Binding-site contacts:
Ligand atom O3G contacts residue GLY48 of chain 1.E at 3.5 Å (h-bond).
Ligand atom N1 contacts residue VAL18 of chain 1.E at 3.0 Å (h-bond).
Ligand atom N1 contacts residue LEU198 of chain 1.E at 3.6 Å.
Ligand atom N7 contacts residue VAL234 of chain 1.E at 3.6 Å.
Ligand atom O2' contacts residue ARG205 of chain 1.E at 2.8 Å (salt-bridge).
Ligand atom PB contacts residue GLY48 of chain 1.E at 3.5 Å.
Ligand atom O3G contacts residue LYS51 of chain 1.E at 3.1 Å (salt-bridge).
Ligand atom N7 contacts residue GLY50 of chain 1.E at 3.5 Å.
Ligand atom O1G contacts residue LYS51 of chain 1.E at 3.3 Å (salt-bridge).
Ligand atom O3' contacts residue ARG205 of chain 1.E at 2.7 Å (salt-bridge).
Ligand atom O2' contacts residue VAL53 of chain 1.E at 3.6 Å.
Ligand atom O1A contacts residue GLU52 of chain 1.E at 2.9 Å.
Ligand atom N3B contacts residue GLY48 of chain 1.E at 2.9 Å (h-bond).
Ligand atom C2 contacts residue HIS201 of chain 1.E at 3.5 Å.
Ligand atom O2B contacts residue GLY50 of chain 1.E at 3.3 Å (h-bond).
Ligand atom O2B contacts residue GLY48 of chain 1.E at 3.3 Å (h-bond).
Ligand atom O3A contacts residue GLY50 of chain 1.E at 3.1 Å (h-bond).
Ligand atom N9 contacts residue VAL234 of chain 1.E at 3.4 Å.
Ligand atom N3B contacts residue ARG235 of chain 1.E at 3.4 Å (salt-bridge).
Ligand atom O3G contacts residue SER47 of chain 1.E at 3.2 Å.
Ligand atom O3G contacts residue ASN158 of chain 1.E at 2.9 Å (h-bond).
Ligand atom C6 contacts residue LEU198 of chain 1.E at 3.6 Å (hydrophobic).
Ligand atom N6 contacts residue VAL18 of chain 1.E at 3.2 Å (h-bond).
Ligand atom O1G contacts residue MG1 of chain 1.W at 2.1 Å.
Ligand atom O3A contacts residue GLY48 of chain 1.E at 3.3 Å.
Ligand atom PG contacts residue ARG235 of chain 1.E at 3.5 Å.
Ligand atom O2A contacts residue GLY50 of chain 1.E at 2.9 Å.
Ligand atom N1 contacts residue MET17 of chain 1.E at 3.5 Å.
Ligand atom O4' contacts residue VAL234 of chain 1.E at 3.2 Å.
Ligand atom O2B contacts residue LYS51 of chain 1.E at 3.1 Å (salt-bridge).
Ligand atom PG contacts residue MG1 of chain 1.W at 3.5 Å.
Ligand atom C8 contacts residue VAL234 of chain 1.E at 3.4 Å (hydrophobic).
Ligand atom O1B contacts residue LYS51 of chain 1.E at 3.6 Å.
Ligand atom O2G contacts residue ARG235 of chain 1.E at 2.7 Å (salt-bridge).
Ligand atom C2' contacts residue VAL53 of chain 1.E at 3.4 Å (hydrophobic).
Ligand atom O3A contacts residue SER49 of chain 1.E at 3.6 Å (h-bond).
Ligand atom O1B contacts residue GLU52 of chain 1.E at 3.3 Å (salt-bridge).
Ligand atom O2A contacts residue VAL53 of chain 1.E at 3.5 Å.
Ligand atom C8 contacts residue GLY50 of chain 1.E at 3.6 Å.
Ligand atom O2B contacts residue SER49 of chain 1.E at 3.2 Å (h-bond).

Sequence of chain 1.E:
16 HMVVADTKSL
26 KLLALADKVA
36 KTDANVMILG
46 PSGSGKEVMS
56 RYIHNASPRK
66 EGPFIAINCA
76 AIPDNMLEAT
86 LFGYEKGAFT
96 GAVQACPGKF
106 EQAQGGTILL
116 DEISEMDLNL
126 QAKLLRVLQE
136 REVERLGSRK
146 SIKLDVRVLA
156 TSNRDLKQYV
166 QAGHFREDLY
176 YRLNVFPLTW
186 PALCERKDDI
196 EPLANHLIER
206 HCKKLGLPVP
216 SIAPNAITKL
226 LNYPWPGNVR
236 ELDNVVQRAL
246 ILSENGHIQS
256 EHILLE

This small molecule binds to this protein.
Small molecule (SMILES): Nc1ncnc2c1ncn2[C@@H]1O[C@H](CO[P](=O)(O)O[P](=O)(O)NP(=O)(O)O)[C@@H](O)[C@H]1O